Binding-site contacts:
Ligand atom O2 contacts residue THR52 of chain 1.CA at 4.4 Å.
Ligand atom C3 contacts residue TRP287 of chain 1.CA at 4.3 Å (hydrophobic).
Ligand atom O3 contacts residue TRP287 of chain 1.CA at 3.8 Å.
Ligand atom C3 contacts residue ASN254 of chain 1.PA at 4.1 Å.
Ligand atom O2 contacts residue SER256 of chain 1.PA at 4.0 Å.
Ligand atom O4 contacts residue TRP287 of chain 1.CA at 2.1 Å.
Ligand atom O2 contacts residue ASN254 of chain 1.PA at 4.0 Å.
Ligand atom O3 contacts residue ALA257 of chain 1.PA at 4.5 Å.
Ligand atom C5 contacts residue TRP287 of chain 1.CA at 3.9 Å (hydrophobic).
Ligand atom O2 contacts residue ASN55 of chain 1.CA at 3.5 Å (h-bond).
Ligand atom C2 contacts residue TRP287 of chain 1.CA at 3.8 Å (hydrophobic).
Ligand atom C4 contacts residue TRP287 of chain 1.CA at 3.4 Å (hydrophobic).
Ligand atom O5 contacts residue TRP287 of chain 1.CA at 3.3 Å.
Ligand atom O3 contacts residue ASN254 of chain 1.PA at 3.8 Å.
Ligand atom O1 contacts residue TRP287 of chain 1.CA at 3.0 Å (h-bond).
Ligand atom C1 contacts residue TRP287 of chain 1.CA at 3.8 Å (hydrophobic).
Ligand atom C6 contacts residue TRP287 of chain 1.CA at 3.8 Å (hydrophobic).

Sequence of chain 1.PA:
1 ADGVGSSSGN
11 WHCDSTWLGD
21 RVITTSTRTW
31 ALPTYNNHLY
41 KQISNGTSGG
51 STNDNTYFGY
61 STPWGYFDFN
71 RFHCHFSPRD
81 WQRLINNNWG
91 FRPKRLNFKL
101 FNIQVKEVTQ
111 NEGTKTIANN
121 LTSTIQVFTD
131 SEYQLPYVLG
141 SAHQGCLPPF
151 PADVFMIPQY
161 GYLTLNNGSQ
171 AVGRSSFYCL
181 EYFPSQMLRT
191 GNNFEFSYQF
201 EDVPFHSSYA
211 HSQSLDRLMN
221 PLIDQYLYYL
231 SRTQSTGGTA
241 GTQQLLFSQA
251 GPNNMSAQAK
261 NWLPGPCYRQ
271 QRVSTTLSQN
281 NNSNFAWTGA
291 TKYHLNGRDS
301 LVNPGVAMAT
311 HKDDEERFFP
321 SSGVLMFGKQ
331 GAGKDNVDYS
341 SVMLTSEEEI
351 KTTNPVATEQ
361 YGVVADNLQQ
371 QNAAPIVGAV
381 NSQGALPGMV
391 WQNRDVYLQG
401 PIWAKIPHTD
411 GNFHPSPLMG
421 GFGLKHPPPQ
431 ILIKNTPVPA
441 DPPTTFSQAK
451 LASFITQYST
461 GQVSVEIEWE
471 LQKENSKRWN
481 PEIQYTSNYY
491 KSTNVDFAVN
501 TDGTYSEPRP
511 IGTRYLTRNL

A small-molecule ligand and the protein it binds are described below.
Small molecule (SMILES): OC[C@H]1O[C@@H](O)[C@H](O)[C@@H](O)[C@H]1O

Sequence of chain 1.CA:
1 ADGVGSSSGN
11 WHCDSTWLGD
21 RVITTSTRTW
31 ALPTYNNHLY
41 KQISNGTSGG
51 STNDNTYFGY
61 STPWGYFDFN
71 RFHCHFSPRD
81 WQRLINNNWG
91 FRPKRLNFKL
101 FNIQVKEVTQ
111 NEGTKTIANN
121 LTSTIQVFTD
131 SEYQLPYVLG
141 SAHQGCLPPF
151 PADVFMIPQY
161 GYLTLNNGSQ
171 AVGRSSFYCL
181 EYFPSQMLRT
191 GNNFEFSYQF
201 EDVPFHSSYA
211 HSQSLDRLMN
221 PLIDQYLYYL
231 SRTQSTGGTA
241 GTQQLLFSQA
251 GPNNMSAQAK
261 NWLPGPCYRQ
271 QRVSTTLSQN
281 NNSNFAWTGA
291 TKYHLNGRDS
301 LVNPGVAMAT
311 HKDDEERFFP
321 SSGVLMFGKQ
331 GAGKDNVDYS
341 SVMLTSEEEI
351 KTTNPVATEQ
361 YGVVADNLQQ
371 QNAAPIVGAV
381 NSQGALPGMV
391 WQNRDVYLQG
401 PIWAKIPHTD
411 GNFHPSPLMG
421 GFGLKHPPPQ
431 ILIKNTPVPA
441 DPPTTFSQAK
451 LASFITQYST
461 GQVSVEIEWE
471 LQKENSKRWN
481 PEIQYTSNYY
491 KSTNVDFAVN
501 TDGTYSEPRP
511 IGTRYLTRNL